Sequence of chain 6.F:
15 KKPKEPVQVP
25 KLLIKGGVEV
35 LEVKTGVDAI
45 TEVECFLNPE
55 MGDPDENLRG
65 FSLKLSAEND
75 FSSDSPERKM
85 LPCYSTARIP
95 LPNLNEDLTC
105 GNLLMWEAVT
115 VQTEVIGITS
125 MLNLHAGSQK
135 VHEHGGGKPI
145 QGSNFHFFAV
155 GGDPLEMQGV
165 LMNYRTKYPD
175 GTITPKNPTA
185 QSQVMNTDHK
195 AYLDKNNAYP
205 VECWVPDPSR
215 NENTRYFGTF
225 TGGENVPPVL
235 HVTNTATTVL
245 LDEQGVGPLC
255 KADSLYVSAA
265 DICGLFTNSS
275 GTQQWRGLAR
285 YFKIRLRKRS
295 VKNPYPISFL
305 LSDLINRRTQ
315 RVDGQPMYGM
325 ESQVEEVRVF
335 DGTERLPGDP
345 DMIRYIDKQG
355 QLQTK

Sequence of chain 7.F:
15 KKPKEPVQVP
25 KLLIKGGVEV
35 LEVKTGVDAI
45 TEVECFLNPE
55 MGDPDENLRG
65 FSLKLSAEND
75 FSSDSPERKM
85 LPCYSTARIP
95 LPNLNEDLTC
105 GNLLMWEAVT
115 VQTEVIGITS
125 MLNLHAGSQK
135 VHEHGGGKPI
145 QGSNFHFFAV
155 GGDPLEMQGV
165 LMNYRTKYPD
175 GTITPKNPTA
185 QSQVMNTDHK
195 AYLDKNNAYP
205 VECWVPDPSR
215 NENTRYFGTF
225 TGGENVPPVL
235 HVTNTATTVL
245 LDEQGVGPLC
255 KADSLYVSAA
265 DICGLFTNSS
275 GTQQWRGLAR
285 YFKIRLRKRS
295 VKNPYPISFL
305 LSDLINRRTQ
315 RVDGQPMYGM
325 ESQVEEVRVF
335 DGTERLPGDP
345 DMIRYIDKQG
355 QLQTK

Binding-site contacts:
Ligand atom O1B contacts residue ASN272 of chain 7.F at 3.4 Å (h-bond).
Ligand atom O9 contacts residue LYS68 of chain 7.F at 2.5 Å (salt-bridge).
Ligand atom O10 contacts residue PHE75 of chain 6.F at 3.9 Å.
Ligand atom C11 contacts residue GLN278 of chain 7.F at 3.5 Å.
Ligand atom C9 contacts residue LYS68 of chain 7.F at 3.6 Å.
Ligand atom C6 contacts residue LYS68 of chain 7.F at 4.0 Å.
Ligand atom O9 contacts residue LEU67 of chain 7.F at 2.3 Å.
Ligand atom C8 contacts residue LYS68 of chain 7.F at 3.5 Å.
Ligand atom N5 contacts residue GLN278 of chain 7.F at 3.9 Å.
Ligand atom C10 contacts residue ASN272 of chain 7.F at 3.9 Å.
Ligand atom C11 contacts residue PHE270 of chain 7.F at 3.9 Å (hydrophobic).
Ligand atom C11 contacts residue THR276 of chain 7.F at 3.2 Å.
Ligand atom O1A contacts residue SER274 of chain 7.F at 3.8 Å.
Ligand atom O1A contacts residue ASN272 of chain 7.F at 4.1 Å.
Ligand atom O1B contacts residue THR276 of chain 7.F at 2.4 Å (h-bond).
Ligand atom O8 contacts residue THR276 of chain 7.F at 3.9 Å.
Ligand atom N5 contacts residue ASN272 of chain 7.F at 3.2 Å (h-bond).
Ligand atom C1 contacts residue THR276 of chain 7.F at 3.1 Å.
Ligand atom C7 contacts residue GLN278 of chain 7.F at 3.9 Å.
Ligand atom C11 contacts residue ASN272 of chain 7.F at 3.6 Å.
Ligand atom C11 contacts residue PHE75 of chain 6.F at 3.5 Å (hydrophobic).
Ligand atom C11 contacts residue PHE65 of chain 7.F at 4.0 Å (hydrophobic).
Ligand atom C10 contacts residue GLN278 of chain 7.F at 4.1 Å.
Ligand atom O4 contacts residue ASP74 of chain 6.F at 4.0 Å.
Ligand atom C9 contacts residue LEU67 of chain 7.F at 3.4 Å (hydrophobic).
Ligand atom C9 contacts residue GLN278 of chain 7.F at 3.3 Å.
Ligand atom C10 contacts residue LEU62 of chain 7.F at 3.6 Å (hydrophobic).
Ligand atom O10 contacts residue LEU62 of chain 7.F at 3.2 Å.
Ligand atom O8 contacts residue LYS68 of chain 7.F at 3.1 Å.
Ligand atom O8 contacts residue GLN278 of chain 7.F at 3.5 Å (h-bond).
Ligand atom O7 contacts residue LEU62 of chain 7.F at 3.9 Å.
Ligand atom C11 contacts residue HIS138 of chain 8.F at 3.1 Å.
Ligand atom O1B contacts residue LYS68 of chain 7.F at 3.0 Å (salt-bridge).
Ligand atom C11 contacts residue LEU62 of chain 7.F at 3.9 Å (hydrophobic).
Ligand atom O1A contacts residue THR276 of chain 7.F at 3.3 Å (h-bond).
Ligand atom O8 contacts residue ASN272 of chain 7.F at 3.3 Å (h-bond).
Ligand atom C1 contacts residue ASN272 of chain 7.F at 3.9 Å.
Ligand atom C6 contacts residue ASN272 of chain 7.F at 3.6 Å.
Ligand atom O9 contacts residue GLN278 of chain 7.F at 4.1 Å.
Ligand atom C8 contacts residue GLN278 of chain 7.F at 3.7 Å.

Sequence of chain 8.F:
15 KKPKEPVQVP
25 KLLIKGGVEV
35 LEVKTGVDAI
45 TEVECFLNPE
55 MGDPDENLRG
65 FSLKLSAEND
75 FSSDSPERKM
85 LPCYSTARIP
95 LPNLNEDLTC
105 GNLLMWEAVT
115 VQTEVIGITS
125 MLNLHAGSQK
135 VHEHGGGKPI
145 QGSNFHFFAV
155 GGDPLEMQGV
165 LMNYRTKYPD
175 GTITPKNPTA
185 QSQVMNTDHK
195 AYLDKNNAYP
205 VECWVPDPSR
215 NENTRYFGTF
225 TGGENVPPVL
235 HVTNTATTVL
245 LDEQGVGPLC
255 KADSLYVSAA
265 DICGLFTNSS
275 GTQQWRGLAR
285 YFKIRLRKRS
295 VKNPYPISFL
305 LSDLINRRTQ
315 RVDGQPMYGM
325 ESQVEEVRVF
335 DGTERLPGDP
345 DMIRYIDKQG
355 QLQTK

This small molecule binds to this protein.
Small molecule (SMILES): CC(=O)N[C@H]1[C@H]([C@H](O)[C@H](O)CO)O[C@@](O[C@H](CO)[C@@H](O)[C@@H]2O[C@@H](C(=O)O)C[C@H](O)[C@H]2NC(C)=O)(C(=O)O)C[C@@H]1O